Sequence of chain 1.A:
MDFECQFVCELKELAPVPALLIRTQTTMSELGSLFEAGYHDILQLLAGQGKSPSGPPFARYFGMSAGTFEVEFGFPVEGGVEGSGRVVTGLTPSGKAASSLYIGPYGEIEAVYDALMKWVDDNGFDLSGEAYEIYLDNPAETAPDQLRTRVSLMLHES

Binding-site contacts:
Ligand atom C4 contacts residue ASN138 of chain 1.A at 3.7 Å.
Ligand atom C20 contacts residue GLY32 of chain 1.A at 3.8 Å.
Ligand atom C29 contacts residue GLU36 of chain 1.A at 3.5 Å.
Ligand atom C8 contacts residue PRO139 of chain 1.A at 3.8 Å (hydrophobic).
Ligand atom C24 contacts residue LEU136 of chain 1.A at 3.5 Å (hydrophobic).
Ligand atom C21 contacts residue ASN138 of chain 1.A at 3.8 Å.
Ligand atom C5 contacts residue PRO57 of chain 1.A at 3.7 Å (hydrophobic).
Ligand atom O1 contacts residue PRO139 of chain 1.A at 3.5 Å.
Ligand atom C7 contacts residue PRO139 of chain 1.A at 3.4 Å (hydrophobic).
Ligand atom O27 contacts residue PRO139 of chain 1.A at 3.4 Å.
Ligand atom C23 contacts residue TYR106 of chain 1.A at 3.8 Å (hydrophobic).
Ligand atom C20 contacts residue PHE35 of chain 1.A at 3.6 Å (hydrophobic).
Ligand atom C1 contacts residue ASN138 of chain 1.A at 3.8 Å.
Ligand atom N1 contacts residue PHE35 of chain 1.A at 3.7 Å.
Ligand atom C17 contacts residue GLU36 of chain 1.A at 3.7 Å.
Ligand atom C22 contacts residue TYR106 of chain 1.A at 3.4 Å (hydrophobic).
Ligand atom C10 contacts residue PRO139 of chain 1.A at 3.7 Å (hydrophobic).
Ligand atom C24 contacts residue PRO57 of chain 1.A at 3.6 Å (hydrophobic).
Ligand atom O27 contacts residue ASN138 of chain 1.A at 2.5 Å (h-bond).
Ligand atom C18 contacts residue GLU36 of chain 1.A at 3.6 Å.
Ligand atom C22 contacts residue TYR135 of chain 1.A at 3.6 Å (hydrophobic).
Ligand atom C19 contacts residue GLU36 of chain 1.A at 3.8 Å.
Ligand atom C3 contacts residue ASN138 of chain 1.A at 3.5 Å.
Ligand atom N1 contacts residue TYR106 of chain 1.A at 3.6 Å.
Ligand atom C15 contacts residue TYR39 of chain 1.A at 3.7 Å (hydrophobic).
Ligand atom C24 contacts residue TYR135 of chain 1.A at 3.6 Å (hydrophobic).
Ligand atom C5 contacts residue ASN138 of chain 1.A at 3.8 Å.
Ligand atom O2 contacts residue GLU36 of chain 1.A at 3.4 Å.
Ligand atom C28 contacts residue GLU36 of chain 1.A at 3.3 Å.
Ligand atom C26 contacts residue ASN138 of chain 1.A at 3.5 Å.
Ligand atom O1 contacts residue TYR135 of chain 1.A at 3.8 Å.
Ligand atom C25 contacts residue LEU136 of chain 1.A at 3.4 Å (hydrophobic).
Ligand atom C23 contacts residue TYR135 of chain 1.A at 3.8 Å (hydrophobic).
Ligand atom N2 contacts residue PRO57 of chain 1.A at 3.6 Å.
Ligand atom C16 contacts residue GLU36 of chain 1.A at 3.5 Å.
Ligand atom C1 contacts residue PRO57 of chain 1.A at 3.8 Å (hydrophobic).
Ligand atom C6 contacts residue PRO57 of chain 1.A at 3.2 Å (hydrophobic).
Ligand atom C6 contacts residue ASN138 of chain 1.A at 3.7 Å.
Ligand atom O27 contacts residue ALA140 of chain 1.A at 3.7 Å.
Ligand atom C10 contacts residue TYR106 of chain 1.A at 3.8 Å (hydrophobic).

The protein below binds the small molecule below.
Small molecule (SMILES): CCNc1cc2oc3c/c(=[NH+]/CC)c(C)cc-3c(-c3ccccc3C(=O)OCC)c2cc1C